Binding-site contacts:
Ligand atom C02 contacts residue PHE295 of chain 1.H at 3.4 Å (hydrophobic).
Ligand atom O32 contacts residue VAL195 of chain 1.H at 3.3 Å.
Ligand atom C31 contacts residue ASP231 of chain 1.H at 3.2 Å.
Ligand atom C07 contacts residue THR237 of chain 1.H at 3.3 Å.
Ligand atom O28 contacts residue THR237 of chain 1.H at 3.4 Å.
Ligand atom C02 contacts residue THR237 of chain 1.H at 3.4 Å.
Ligand atom C07 contacts residue PHE295 of chain 1.H at 3.4 Å (hydrophobic).
Ligand atom P20 contacts residue ARG116 of chain 1.H at 3.4 Å.
Ligand atom O38 contacts residue TYR119 of chain 1.H at 3.2 Å.
Ligand atom N08 contacts residue PHE295 of chain 1.H at 3.2 Å.
Ligand atom O22 contacts residue GLN146 of chain 1.H at 3.3 Å (h-bond).
Ligand atom C33 contacts residue ASP231 of chain 1.H at 3.2 Å.
Ligand atom O21 contacts residue ARG153 of chain 1.H at 3.3 Å (salt-bridge).
Ligand atom O22 contacts residue ARG116 of chain 1.H at 2.4 Å (salt-bridge).
Ligand atom O22 contacts residue ARG150 of chain 1.H at 2.5 Å (salt-bridge).
Ligand atom O32 contacts residue TYR224 of chain 1.H at 3.0 Å (h-bond).
Ligand atom O17 contacts residue ARG116 of chain 1.H at 3.2 Å.
Ligand atom O36 contacts residue LYS233 of chain 1.H at 2.5 Å (salt-bridge).
Ligand atom O17 contacts residue LYS233 of chain 1.H at 2.8 Å (salt-bridge).
Ligand atom O19 contacts residue ARG153 of chain 1.H at 3.3 Å (salt-bridge).
Ligand atom O30 contacts residue GLN198 of chain 1.H at 2.3 Å (h-bond).
Ligand atom O36 contacts residue ARG116 of chain 1.H at 3.5 Å (salt-bridge).
Ligand atom N01 contacts residue SER236 of chain 1.H at 3.3 Å (h-bond).
Ligand atom N10 contacts residue PHE295 of chain 1.H at 3.3 Å.
Ligand atom C35 contacts residue LYS233 of chain 1.H at 3.5 Å.
Ligand atom C09 contacts residue PHE295 of chain 1.H at 3.3 Å (hydrophobic).
Ligand atom O21 contacts residue GLN146 of chain 1.H at 3.3 Å.
Ligand atom O18 contacts residue ARG150 of chain 1.H at 2.9 Å (salt-bridge).
Ligand atom C06 contacts residue PHE295 of chain 1.H at 3.2 Å (hydrophobic).
Ligand atom O21 contacts residue ARG150 of chain 1.H at 3.3 Å (salt-bridge).
Ligand atom O21 contacts residue ILE149 of chain 1.H at 3.3 Å.
Ligand atom O32 contacts residue ASP231 of chain 1.H at 2.8 Å (salt-bridge).
Ligand atom O34 contacts residue ASP231 of chain 1.H at 2.3 Å (salt-bridge).
Ligand atom N03 contacts residue SER236 of chain 1.H at 3.4 Å (h-bond).
Ligand atom O23 contacts residue ARG116 of chain 1.H at 2.6 Å (salt-bridge).
Ligand atom P20 contacts residue ARG150 of chain 1.H at 3.3 Å.
Ligand atom C24 contacts residue LYS233 of chain 1.H at 3.5 Å.
Ligand atom O25 contacts residue LYS233 of chain 1.H at 2.9 Å (salt-bridge).
Ligand atom C29 contacts residue GLN198 of chain 1.H at 3.5 Å.
Ligand atom O28 contacts residue LYS233 of chain 1.H at 2.7 Å (salt-bridge).

Sequence of chain 1.H:
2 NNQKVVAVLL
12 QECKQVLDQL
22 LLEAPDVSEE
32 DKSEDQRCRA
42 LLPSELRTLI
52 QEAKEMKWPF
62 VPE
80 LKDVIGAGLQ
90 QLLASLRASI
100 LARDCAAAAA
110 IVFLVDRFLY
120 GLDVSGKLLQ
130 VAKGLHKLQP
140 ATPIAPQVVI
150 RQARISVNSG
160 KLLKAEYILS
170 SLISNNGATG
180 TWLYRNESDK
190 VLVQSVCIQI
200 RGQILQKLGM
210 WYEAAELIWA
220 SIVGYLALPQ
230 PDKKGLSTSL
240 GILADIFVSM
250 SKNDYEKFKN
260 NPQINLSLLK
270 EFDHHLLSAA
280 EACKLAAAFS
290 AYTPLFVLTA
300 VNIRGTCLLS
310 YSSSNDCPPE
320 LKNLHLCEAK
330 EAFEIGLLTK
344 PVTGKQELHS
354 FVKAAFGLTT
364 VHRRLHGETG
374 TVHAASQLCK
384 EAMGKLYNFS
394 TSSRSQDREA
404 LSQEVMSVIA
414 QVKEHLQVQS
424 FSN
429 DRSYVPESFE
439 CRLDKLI

The protein below binds the small molecule below.
Small molecule (SMILES): Nc1ncnc2c1ncn2[C@@H]1O[C@H](COP(=O)(O)OP(=O)(O)O[C@@H]2O[C@H]([C@@H](O)CO)[C@@H](O)[C@H](O)[C@@H]2O)[C@@H](O)[C@H]1O